This small molecule binds to this protein.
Small molecule (SMILES): NCC(=O)O

Sequence of chain 1.N:
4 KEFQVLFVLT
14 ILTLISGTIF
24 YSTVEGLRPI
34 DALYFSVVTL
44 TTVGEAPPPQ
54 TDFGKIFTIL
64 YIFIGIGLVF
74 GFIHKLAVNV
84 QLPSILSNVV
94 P

Binding-site contacts:
Ligand atom CA contacts residue PRO51 of chain 1.N at 3.3 Å (hydrophobic).
Ligand atom OXT contacts residue PRO50 of chain 1.N at 3.5 Å (h-bond).
Ligand atom C contacts residue PRO51 of chain 1.N at 3.7 Å (hydrophobic).
Ligand atom OXT contacts residue PHE38 of chain 1.N at 3.7 Å.
Ligand atom N contacts residue LEU30 of chain 1.N at 3.9 Å.
Ligand atom C contacts residue PRO50 of chain 1.N at 3.7 Å (hydrophobic).
Ligand atom N contacts residue GLN53 of chain 1.N at 4.4 Å.
Ligand atom O contacts residue PRO51 of chain 1.N at 4.4 Å.
Ligand atom CA contacts residue GLN53 of chain 1.N at 4.3 Å.
Ligand atom OXT contacts residue PRO51 of chain 1.N at 3.9 Å.
Ligand atom CA contacts residue PRO52 of chain 1.N at 4.2 Å (hydrophobic).
Ligand atom CA contacts residue GLU28 of chain 1.N at 4.0 Å.
Ligand atom OXT contacts residue LEU30 of chain 1.N at 4.5 Å.
Ligand atom OXT contacts residue PRO52 of chain 1.N at 4.2 Å.
Ligand atom O contacts residue PRO50 of chain 1.N at 3.1 Å.
Ligand atom N contacts residue GLU28 of chain 1.N at 4.1 Å.